Sequence of chain 1.C:
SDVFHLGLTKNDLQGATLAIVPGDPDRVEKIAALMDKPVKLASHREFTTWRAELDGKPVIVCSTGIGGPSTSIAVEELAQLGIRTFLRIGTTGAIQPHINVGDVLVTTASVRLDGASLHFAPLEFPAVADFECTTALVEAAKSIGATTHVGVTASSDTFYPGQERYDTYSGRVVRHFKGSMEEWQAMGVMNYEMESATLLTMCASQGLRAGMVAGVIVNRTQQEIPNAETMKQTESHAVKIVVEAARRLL

Sequence of chain 1.D:
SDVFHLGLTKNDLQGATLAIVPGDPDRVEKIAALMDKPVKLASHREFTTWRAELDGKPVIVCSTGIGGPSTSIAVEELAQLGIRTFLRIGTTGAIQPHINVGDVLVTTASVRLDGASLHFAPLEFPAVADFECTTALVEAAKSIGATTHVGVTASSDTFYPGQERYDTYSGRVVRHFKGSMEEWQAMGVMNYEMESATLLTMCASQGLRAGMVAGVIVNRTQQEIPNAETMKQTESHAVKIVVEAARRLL

A protein and the small-molecule ligand that binds it are described below.
Small molecule (SMILES): O=c1[nH]c(=O)n(COCCO)cc1[Se]c1ccccc1

Binding-site contacts:
Ligand atom OAA contacts residue GLN169 of chain 1.C at 3.5 Å (h-bond).
Ligand atom SE contacts residue VAL224 of chain 1.C at 3.7 Å.
Ligand atom OAN contacts residue PO41 of chain 1.L at 3.7 Å.
Ligand atom OAB contacts residue TYR198 of chain 1.C at 3.7 Å.
Ligand atom NAM contacts residue PHE165 of chain 1.C at 3.6 Å.
Ligand atom CAG contacts residue PHE165 of chain 1.C at 3.9 Å (hydrophobic).
Ligand atom SE contacts residue ILE223 of chain 1.C at 3.7 Å.
Ligand atom SE contacts residue THR98 of chain 1.C at 3.7 Å.
Ligand atom CAR contacts residue GLY99 of chain 1.C at 3.5 Å.
Ligand atom CAI contacts residue THR98 of chain 1.C at 3.8 Å.
Ligand atom CAF contacts residue PRO232 of chain 1.C at 3.8 Å (hydrophobic).
Ligand atom CAR contacts residue ARG171 of chain 1.C at 3.9 Å.
Ligand atom NAM contacts residue GLN169 of chain 1.C at 2.6 Å (h-bond).
Ligand atom SE contacts residue GLY99 of chain 1.C at 3.9 Å.
Ligand atom CAH contacts residue VAL224 of chain 1.C at 3.8 Å (hydrophobic).
Ligand atom CAS contacts residue PHE165 of chain 1.C at 3.7 Å (hydrophobic).
Ligand atom CAS contacts residue GLN169 of chain 1.C at 3.5 Å.
Ligand atom CAD contacts residue PHE165 of chain 1.C at 3.8 Å (hydrophobic).
Ligand atom OAA contacts residue GLY99 of chain 1.C at 3.5 Å.
Ligand atom OAB contacts residue MET200 of chain 1.C at 3.6 Å.
Ligand atom OAC contacts residue PHE165 of chain 1.C at 3.7 Å.
Ligand atom OAB contacts residue GLN169 of chain 1.C at 2.8 Å (h-bond).
Ligand atom CAR contacts residue PHE165 of chain 1.C at 3.9 Å (hydrophobic).
Ligand atom CAS contacts residue TYR198 of chain 1.C at 3.5 Å (hydrophobic).
Ligand atom NAT contacts residue THR97 of chain 1.C at 3.8 Å.
Ligand atom OAB contacts residue GLU199 of chain 1.C at 3.3 Å.
Ligand atom CAE contacts residue PHE165 of chain 1.C at 3.7 Å (hydrophobic).
Ligand atom CAI contacts residue THR97 of chain 1.C at 3.9 Å.
Ligand atom CAQ contacts residue THR98 of chain 1.C at 3.7 Å.
Ligand atom CAG contacts residue ILE223 of chain 1.C at 3.8 Å (hydrophobic).
Ligand atom CAR contacts residue GLN169 of chain 1.C at 3.6 Å.
Ligand atom CAQ contacts residue GLY99 of chain 1.C at 3.4 Å.
Ligand atom OAN contacts residue THR97 of chain 1.C at 3.3 Å (h-bond).
Ligand atom OAC contacts residue HIS11 of chain 1.D at 2.8 Å (h-bond).
Ligand atom CAJ contacts residue HIS11 of chain 1.D at 3.5 Å.
Ligand atom CAL contacts residue THR97 of chain 1.C at 3.3 Å.
Ligand atom CAH contacts residue ARG171 of chain 1.C at 3.6 Å.
Ligand atom OAA contacts residue ARG171 of chain 1.C at 2.9 Å (salt-bridge).
Ligand atom NAM contacts residue TYR198 of chain 1.C at 3.6 Å.
Ligand atom CAD contacts residue PHE10 of chain 1.D at 3.7 Å (hydrophobic).